Binding-site contacts:
Ligand atom C8 contacts residue PHE300 of chain 1.D at 4.0 Å (hydrophobic).
Ligand atom C8 contacts residue ASN268 of chain 1.D at 4.5 Å.
Ligand atom C5 contacts residue ILE269 of chain 1.D at 4.3 Å (hydrophobic).
Ligand atom C6 contacts residue THR270 of chain 1.D at 3.6 Å.
Ligand atom N2 contacts residue ILE264 of chain 1.D at 4.1 Å.
Ligand atom C6 contacts residue PHE300 of chain 1.D at 4.5 Å (hydrophobic).
Ligand atom C5 contacts residue PHE300 of chain 1.D at 3.8 Å (hydrophobic).
Ligand atom O5 contacts residue THR270 of chain 1.D at 3.8 Å.
Ligand atom C5 contacts residue THR270 of chain 1.D at 4.4 Å.
Ligand atom O5 contacts residue PHE300 of chain 1.D at 4.1 Å.
Ligand atom C7 contacts residue PHE300 of chain 1.D at 4.4 Å (hydrophobic).
Ligand atom C5 contacts residue ASN268 of chain 1.D at 3.6 Å.
Ligand atom O7 contacts residue PHE300 of chain 1.D at 4.1 Å.
Ligand atom C3 contacts residue ASN268 of chain 1.D at 3.8 Å.
Ligand atom C1 contacts residue ASN268 of chain 1.D at 1.4 Å.
Ligand atom N2 contacts residue ASN268 of chain 1.D at 2.9 Å (h-bond).
Ligand atom O6 contacts residue THR270 of chain 1.D at 3.3 Å.
Ligand atom C7 contacts residue ILE264 of chain 1.D at 4.5 Å (hydrophobic).
Ligand atom C4 contacts residue PHE300 of chain 1.D at 4.5 Å (hydrophobic).
Ligand atom C1 contacts residue PHE300 of chain 1.D at 4.0 Å (hydrophobic).
Ligand atom O5 contacts residue ASN268 of chain 1.D at 2.4 Å (h-bond).
Ligand atom C8 contacts residue ILE264 of chain 1.D at 4.2 Å (hydrophobic).
Ligand atom C4 contacts residue ASN268 of chain 1.D at 4.2 Å.
Ligand atom C1 contacts residue ILE264 of chain 1.D at 4.5 Å (hydrophobic).
Ligand atom O7 contacts residue ASN268 of chain 1.D at 3.2 Å (h-bond).
Ligand atom C6 contacts residue ILE269 of chain 1.D at 4.0 Å (hydrophobic).
Ligand atom O5 contacts residue ILE269 of chain 1.D at 3.9 Å.
Ligand atom O4 contacts residue PHE300 of chain 1.D at 4.4 Å.
Ligand atom C7 contacts residue ASN268 of chain 1.D at 3.3 Å.
Ligand atom C2 contacts residue ASN268 of chain 1.D at 2.5 Å.

This small molecule binds to this protein.
Small molecule (SMILES): CC(=O)N[C@H]1[C@H](O[C@H]2[C@H](O)[C@@H](NC(C)=O)CO[C@@H]2CO)O[C@H](CO)[C@@H](O)[C@@H]1O

Sequence of chain 1.D:
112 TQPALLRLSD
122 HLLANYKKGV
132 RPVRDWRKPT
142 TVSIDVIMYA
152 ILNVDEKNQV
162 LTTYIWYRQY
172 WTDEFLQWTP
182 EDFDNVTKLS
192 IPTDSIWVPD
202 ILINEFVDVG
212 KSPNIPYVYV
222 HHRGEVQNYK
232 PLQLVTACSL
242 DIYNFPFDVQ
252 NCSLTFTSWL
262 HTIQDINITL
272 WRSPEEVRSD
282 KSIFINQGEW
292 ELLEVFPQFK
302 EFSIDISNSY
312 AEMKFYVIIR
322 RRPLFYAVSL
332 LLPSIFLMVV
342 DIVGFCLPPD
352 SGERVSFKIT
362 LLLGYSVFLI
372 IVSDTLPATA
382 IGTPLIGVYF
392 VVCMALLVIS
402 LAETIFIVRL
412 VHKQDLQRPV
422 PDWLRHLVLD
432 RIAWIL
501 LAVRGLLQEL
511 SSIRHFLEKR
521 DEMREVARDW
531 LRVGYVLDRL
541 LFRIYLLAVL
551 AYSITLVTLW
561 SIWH